This small molecule binds to this protein.
Small molecule (SMILES): CC(=O)N[C@@H]1[C@@H](O)[C@H](O)[C@@H](CO)O[C@H]1O

Sequence of chain 3.A:
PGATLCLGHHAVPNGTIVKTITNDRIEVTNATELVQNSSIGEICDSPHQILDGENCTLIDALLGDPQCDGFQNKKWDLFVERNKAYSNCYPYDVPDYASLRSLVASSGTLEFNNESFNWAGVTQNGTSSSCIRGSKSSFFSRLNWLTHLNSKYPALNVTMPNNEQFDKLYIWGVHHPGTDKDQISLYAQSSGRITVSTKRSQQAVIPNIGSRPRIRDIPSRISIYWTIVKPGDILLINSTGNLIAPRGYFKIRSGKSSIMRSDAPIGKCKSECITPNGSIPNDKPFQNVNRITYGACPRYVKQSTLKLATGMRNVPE

Binding-site contacts:
Ligand atom C8 contacts residue GLN126 of chain 3.A at 4.1 Å.
Ligand atom C1 contacts residue ASN127 of chain 3.A at 1.4 Å.
Ligand atom C2 contacts residue ASN127 of chain 3.A at 2.5 Å.
Ligand atom C1 contacts residue ARG249 of chain 3.A at 4.1 Å.
Ligand atom C7 contacts residue ASN127 of chain 3.A at 3.4 Å.
Ligand atom N2 contacts residue ASN127 of chain 3.A at 3.0 Å (h-bond).
Ligand atom C7 contacts residue GLN126 of chain 3.A at 4.5 Å.
Ligand atom C6 contacts residue ARG249 of chain 3.A at 4.5 Å.
Ligand atom C5 contacts residue ASN127 of chain 3.A at 3.6 Å.
Ligand atom O5 contacts residue ASN127 of chain 3.A at 2.3 Å (h-bond).
Ligand atom O7 contacts residue ASN127 of chain 3.A at 3.3 Å (h-bond).
Ligand atom C5 contacts residue ARG249 of chain 3.A at 4.1 Å.
Ligand atom N2 contacts residue GLN126 of chain 3.A at 4.3 Å.
Ligand atom C3 contacts residue ASN127 of chain 3.A at 3.8 Å.
Ligand atom C4 contacts residue ASN127 of chain 3.A at 4.2 Å.
Ligand atom O5 contacts residue ARG249 of chain 3.A at 4.0 Å.